Sequence of chain 2.A:
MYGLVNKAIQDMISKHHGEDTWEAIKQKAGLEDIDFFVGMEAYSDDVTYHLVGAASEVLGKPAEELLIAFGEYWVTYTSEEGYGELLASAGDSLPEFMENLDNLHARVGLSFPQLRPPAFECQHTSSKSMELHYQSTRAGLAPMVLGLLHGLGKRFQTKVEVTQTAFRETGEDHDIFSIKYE

This protein binds this small molecule.
Small molecule (SMILES): O=C(O)CCCCN(CCc1ccccc1OCc1ccc(-c2ccc(Oc3ccccc3)cc2)cc1)Cc1ccc(C(=O)O)cc1

Sequence of chain 1.A:
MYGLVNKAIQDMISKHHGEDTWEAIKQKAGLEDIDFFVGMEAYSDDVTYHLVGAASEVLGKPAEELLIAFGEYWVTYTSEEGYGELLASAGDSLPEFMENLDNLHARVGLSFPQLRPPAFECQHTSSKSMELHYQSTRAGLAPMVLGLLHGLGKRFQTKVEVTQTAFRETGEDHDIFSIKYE

Binding-site contacts:
Ligand atom OAC contacts residue SER136 of chain 1.A at 3.1 Å (h-bond).
Ligand atom CAW contacts residue TRP74 of chain 1.A at 3.4 Å (hydrophobic).
Ligand atom OAD contacts residue TYR2 of chain 1.A at 2.9 Å (h-bond).
Ligand atom CAR contacts residue TYR83 of chain 1.A at 3.3 Å (hydrophobic).
Ligand atom CBJ contacts residue SER136 of chain 1.A at 3.2 Å.
Ligand atom CAF contacts residue MET40 of chain 1.A at 3.5 Å (hydrophobic).
Ligand atom OAA contacts residue PRO118 of chain 1.A at 3.6 Å.
Ligand atom OAA contacts residue TYR134 of chain 1.A at 2.7 Å (h-bond).
Ligand atom CAE contacts residue SER111 of chain 1.A at 3.4 Å.
Ligand atom CAJ contacts residue SER111 of chain 1.A at 2.9 Å.
Ligand atom OAB contacts residue ARG116 of chain 1.A at 2.8 Å (salt-bridge).
Ligand atom CAE contacts residue MET40 of chain 1.A at 3.2 Å (hydrophobic).
Ligand atom CBK contacts residue ARG138 of chain 1.A at 3.3 Å.
Ligand atom CAG contacts residue PHE112 of chain 1.A at 3.2 Å (hydrophobic).
Ligand atom CAS contacts residue VAL108 of chain 1.A at 3.5 Å (hydrophobic).
Ligand atom CAI contacts residue PHE97 of chain 1.A at 3.6 Å (hydrophobic).
Ligand atom OAD contacts residue MET1 of chain 1.A at 3.2 Å.
Ligand atom CAO contacts residue TRP74 of chain 1.A at 3.3 Å (hydrophobic).
Ligand atom CAK contacts residue PHE112 of chain 1.A at 3.2 Å (hydrophobic).
Ligand atom CAX contacts residue TYR83 of chain 1.A at 3.4 Å (hydrophobic).
Ligand atom OAA contacts residue SER136 of chain 1.A at 2.6 Å (h-bond).
Ligand atom CAK contacts residue SER111 of chain 1.A at 3.3 Å.
Ligand atom CAH contacts residue LEU148 of chain 1.A at 3.6 Å (hydrophobic).
Ligand atom CBP contacts residue ARG138 of chain 1.A at 3.5 Å.
Ligand atom CBL contacts residue TRP74 of chain 1.A at 3.4 Å (hydrophobic).
Ligand atom CAF contacts residue TYR83 of chain 1.A at 3.5 Å (hydrophobic).
Ligand atom CAY contacts residue VAL108 of chain 1.A at 3.5 Å (hydrophobic).
Ligand atom CAJ contacts residue TYR83 of chain 1.A at 3.1 Å (hydrophobic).
Ligand atom CAK contacts residue TYR2 of chain 1.A at 3.5 Å (hydrophobic).
Ligand atom CBF contacts residue TRP74 of chain 1.A at 3.4 Å (hydrophobic).
Ligand atom OAC contacts residue ARG138 of chain 1.A at 2.7 Å (salt-bridge).
Ligand atom CAG contacts residue SER111 of chain 1.A at 3.3 Å.
Ligand atom CAF contacts residue SER111 of chain 1.A at 3.1 Å.
Ligand atom CBC contacts residue HIS105 of chain 1.A at 3.3 Å.
Ligand atom OAB contacts residue ARG138 of chain 1.A at 2.8 Å (salt-bridge).
Ligand atom CAP contacts residue LEU148 of chain 1.A at 3.4 Å (hydrophobic).
Ligand atom CAG contacts residue MET40 of chain 1.A at 3.5 Å (hydrophobic).
Ligand atom CAT contacts residue ARG138 of chain 1.A at 3.4 Å.
Ligand atom CBN contacts residue SER111 of chain 1.A at 3.0 Å.
Ligand atom OBH contacts residue TRP74 of chain 1.A at 3.2 Å (h-bond).